Binding-site contacts:
Ligand atom N2 contacts residue VAL60 of chain 1.F at 3.4 Å.
Ligand atom C20 contacts residue GLU63 of chain 1.F at 3.1 Å.
Ligand atom C19 contacts residue VAL60 of chain 1.F at 4.3 Å (hydrophobic).
Ligand atom C16 contacts residue RU1 of chain 1.M at 3.5 Å.
Ligand atom C18 contacts residue RU1 of chain 1.M at 3.6 Å.
Ligand atom P1 contacts residue GLU63 of chain 1.F at 3.4 Å.
Ligand atom N2 contacts residue GLU63 of chain 1.F at 3.9 Å.
Ligand atom N3 contacts residue MML1 of chain 1.N at 4.2 Å.
Ligand atom C21 contacts residue VAL60 of chain 1.F at 4.3 Å (hydrophobic).
Ligand atom P1 contacts residue RU1 of chain 1.M at 2.4 Å.
Ligand atom C20 contacts residue VAL60 of chain 1.F at 3.7 Å (hydrophobic).
Ligand atom C17 contacts residue MML1 of chain 1.N at 4.3 Å.
Ligand atom C20 contacts residue RU1 of chain 1.M at 3.5 Å.
Ligand atom C18 contacts residue LYS59 of chain 1.F at 4.2 Å.
Ligand atom C19 contacts residue GLU63 of chain 1.F at 3.7 Å.
Ligand atom C20 contacts residue MML1 of chain 1.N at 4.4 Å.
Ligand atom P1 contacts residue LYS59 of chain 1.F at 3.5 Å.
Ligand atom P1 contacts residue MML1 of chain 1.N at 2.6 Å.
Ligand atom N1 contacts residue GLU63 of chain 1.F at 4.1 Å.
Ligand atom N1 contacts residue MML1 of chain 1.N at 4.3 Å.
Ligand atom C18 contacts residue MML1 of chain 1.N at 2.9 Å.
Ligand atom C20 contacts residue LYS59 of chain 1.F at 3.6 Å.
Ligand atom C16 contacts residue GLU63 of chain 1.F at 3.3 Å.
Ligand atom C16 contacts residue MML1 of chain 1.N at 3.1 Å.

Sequence of chain 1.F:
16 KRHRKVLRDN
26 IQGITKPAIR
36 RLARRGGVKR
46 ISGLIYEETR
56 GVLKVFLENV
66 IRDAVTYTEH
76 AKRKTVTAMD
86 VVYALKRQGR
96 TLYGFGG

The protein below binds the small molecule below.
Small molecule (SMILES): C1N2CN3CN1CP(C2)C3